This small molecule binds to this protein.
Small molecule (SMILES): CC(=O)N[C@H]1[C@H](O[C@H]2[C@H](O)[C@@H](NC(C)=O)CO[C@@H]2CO)O[C@H](CO)[C@@H](O)[C@@H]1O

Sequence of chain 1.C:
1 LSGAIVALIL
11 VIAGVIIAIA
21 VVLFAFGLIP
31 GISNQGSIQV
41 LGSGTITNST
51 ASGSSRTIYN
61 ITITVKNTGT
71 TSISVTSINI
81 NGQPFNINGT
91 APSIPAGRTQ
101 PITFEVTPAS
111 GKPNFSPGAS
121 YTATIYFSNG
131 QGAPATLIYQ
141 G

Binding-site contacts:
Ligand atom O7 contacts residue NAG1 of chain 1.KH at 3.5 Å (h-bond).
Ligand atom N2 contacts residue ASN60 of chain 1.C at 2.8 Å (h-bond).
Ligand atom O7 contacts residue ASN60 of chain 1.C at 3.1 Å (h-bond).
Ligand atom O5 contacts residue ASN60 of chain 1.C at 2.4 Å (h-bond).
Ligand atom O5 contacts residue THR103 of chain 1.C at 4.4 Å.
Ligand atom C5 contacts residue ASN60 of chain 1.C at 3.6 Å.
Ligand atom C2 contacts residue ASN60 of chain 1.C at 2.5 Å.
Ligand atom C8 contacts residue THR47 of chain 1.C at 3.6 Å.
Ligand atom C4 contacts residue ASN60 of chain 1.C at 4.3 Å.
Ligand atom C1 contacts residue ASN60 of chain 1.C at 1.4 Å.
Ligand atom C3 contacts residue ASN60 of chain 1.C at 3.8 Å.
Ligand atom C8 contacts residue ASN60 of chain 1.C at 4.3 Å.
Ligand atom C7 contacts residue ASN60 of chain 1.C at 3.1 Å.